A small-molecule ligand and the protein it binds are described below.
Small molecule (SMILES): Nc1ccc(C(=O)N[C@@H](CCC(=O)O)C(=O)O)cc1

Sequence of chain 1.A:
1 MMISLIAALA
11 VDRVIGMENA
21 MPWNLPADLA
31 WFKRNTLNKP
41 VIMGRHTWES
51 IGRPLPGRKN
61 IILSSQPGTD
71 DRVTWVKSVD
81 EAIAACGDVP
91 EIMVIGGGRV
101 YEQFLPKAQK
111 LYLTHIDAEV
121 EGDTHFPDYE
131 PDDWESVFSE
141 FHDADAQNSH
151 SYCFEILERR

Binding-site contacts:
Ligand atom O contacts residue ARG53 of chain 1.A at 3.0 Å (salt-bridge).
Ligand atom CB contacts residue LYS33 of chain 1.A at 4.3 Å.
Ligand atom CA contacts residue ARG53 of chain 1.A at 4.2 Å.
Ligand atom N contacts residue PHE32 of chain 1.A at 4.3 Å.
Ligand atom C4 contacts residue ILE51 of chain 1.A at 3.6 Å (hydrophobic).
Ligand atom OE1 contacts residue LYS33 of chain 1.A at 4.2 Å.
Ligand atom O2 contacts residue LYS33 of chain 1.A at 3.5 Å.
Ligand atom C2 contacts residue LEU29 of chain 1.A at 4.3 Å (hydrophobic).
Ligand atom O1 contacts residue LYS33 of chain 1.A at 3.6 Å.
Ligand atom C1 contacts residue LEU55 of chain 1.A at 4.4 Å (hydrophobic).
Ligand atom O2 contacts residue ARG58 of chain 1.A at 2.9 Å (salt-bridge).
Ligand atom O1 contacts residue PHE32 of chain 1.A at 3.4 Å.
Ligand atom N4 contacts residue ILE51 of chain 1.A at 3.7 Å.
Ligand atom C6 contacts residue LEU55 of chain 1.A at 4.2 Å (hydrophobic).
Ligand atom CT contacts residue ARG58 of chain 1.A at 3.6 Å.
Ligand atom CT contacts residue LEU55 of chain 1.A at 4.0 Å (hydrophobic).
Ligand atom N4 contacts residue LG31 of chain 1.F at 3.9 Å.
Ligand atom OE2 contacts residue LEU29 of chain 1.A at 4.1 Å.
Ligand atom C6 contacts residue PHE32 of chain 1.A at 3.7 Å (hydrophobic).
Ligand atom C1 contacts residue LEU29 of chain 1.A at 4.1 Å (hydrophobic).
Ligand atom O1 contacts residue ARG58 of chain 1.A at 2.8 Å (salt-bridge).
Ligand atom O2 contacts residue PRO56 of chain 1.A at 4.2 Å.
Ligand atom O1 contacts residue LEU55 of chain 1.A at 3.8 Å.
Ligand atom C5 contacts residue ILE51 of chain 1.A at 4.0 Å (hydrophobic).
Ligand atom C contacts residue ARG53 of chain 1.A at 4.0 Å.
Ligand atom C contacts residue LEU55 of chain 1.A at 4.2 Å (hydrophobic).
Ligand atom CG contacts residue LEU29 of chain 1.A at 4.2 Å (hydrophobic).
Ligand atom OE2 contacts residue ALA30 of chain 1.A at 4.0 Å.
Ligand atom OE2 contacts residue LYS33 of chain 1.A at 4.3 Å.
Ligand atom O contacts residue LEU29 of chain 1.A at 4.3 Å.
Ligand atom C4 contacts residue LG31 of chain 1.F at 4.2 Å.
Ligand atom CB contacts residue LEU29 of chain 1.A at 3.9 Å (hydrophobic).
Ligand atom CT contacts residue LYS33 of chain 1.A at 3.9 Å.
Ligand atom C contacts residue LEU29 of chain 1.A at 4.2 Å (hydrophobic).
Ligand atom C3 contacts residue ILE51 of chain 1.A at 3.8 Å (hydrophobic).
Ligand atom N contacts residue LEU55 of chain 1.A at 4.0 Å.
Ligand atom C5 contacts residue LG31 of chain 1.F at 3.9 Å.
Ligand atom CD contacts residue LYS33 of chain 1.A at 4.3 Å.
Ligand atom C6 contacts residue LEU29 of chain 1.A at 4.1 Å (hydrophobic).
Ligand atom C5 contacts residue PHE32 of chain 1.A at 4.1 Å (hydrophobic).